Binding-site contacts:
Ligand atom C3' contacts residue GLN56 of chain 1.C at 3.6 Å.
Ligand atom N7 contacts residue HIS122 of chain 1.C at 3.8 Å.
Ligand atom N9 contacts residue HIS122 of chain 1.C at 3.2 Å.
Ligand atom C4' contacts residue HIS122 of chain 1.C at 3.7 Å.
Ligand atom N1 contacts residue HIS277 of chain 1.C at 3.8 Å.
Ligand atom C1' contacts residue HIS122 of chain 1.C at 3.7 Å.
Ligand atom O5' contacts residue HIS122 of chain 1.C at 3.0 Å (h-bond).
Ligand atom O3A contacts residue HIS122 of chain 1.C at 3.2 Å.
Ligand atom C4' contacts residue GLN56 of chain 1.C at 3.6 Å.
Ligand atom C8 contacts residue HIS122 of chain 1.C at 3.5 Å.
Ligand atom O2A contacts residue HIS122 of chain 1.C at 3.9 Å.
Ligand atom O3' contacts residue GLN56 of chain 1.C at 2.9 Å (h-bond).
Ligand atom O4' contacts residue ARG71 of chain 1.C at 2.9 Å (salt-bridge).
Ligand atom PA contacts residue ZN1 of chain 1.M at 3.6 Å.
Ligand atom O2A contacts residue HIS117 of chain 1.C at 3.1 Å (h-bond).
Ligand atom O3' contacts residue TYR222 of chain 1.C at 3.7 Å.
Ligand atom O2A contacts residue ZN1 of chain 1.M at 3.8 Å.
Ligand atom O4' contacts residue GLN56 of chain 1.C at 3.9 Å.
Ligand atom C2' contacts residue ASP226 of chain 1.C at 3.7 Å.
Ligand atom O2A contacts residue HIS140 of chain 1.C at 3.2 Å (h-bond).
Ligand atom N6 contacts residue ASN411 of chain 1.C at 3.9 Å.
Ligand atom O1A contacts residue TYR222 of chain 1.C at 3.7 Å.
Ligand atom O3' contacts residue ASP226 of chain 1.C at 2.9 Å (salt-bridge).
Ligand atom O2A contacts residue ASP114 of chain 1.C at 3.2 Å (salt-bridge).
Ligand atom PA contacts residue HIS122 of chain 1.C at 3.7 Å.
Ligand atom C5 contacts residue HIS122 of chain 1.C at 3.8 Å.
Ligand atom N3 contacts residue HIS122 of chain 1.C at 3.7 Å.
Ligand atom O3' contacts residue LEU57 of chain 1.C at 3.6 Å.
Ligand atom C5' contacts residue TYR222 of chain 1.C at 3.7 Å (hydrophobic).
Ligand atom C2' contacts residue TYR222 of chain 1.C at 3.7 Å (hydrophobic).
Ligand atom C3' contacts residue ASP226 of chain 1.C at 3.7 Å.
Ligand atom C5' contacts residue HIS122 of chain 1.C at 3.3 Å.
Ligand atom C5' contacts residue ARG71 of chain 1.C at 3.9 Å.
Ligand atom O1A contacts residue ZN1 of chain 1.M at 2.9 Å.
Ligand atom C2' contacts residue TYR281 of chain 1.C at 3.4 Å (hydrophobic).
Ligand atom C3' contacts residue TYR222 of chain 1.C at 3.2 Å (hydrophobic).
Ligand atom C4 contacts residue HIS122 of chain 1.C at 3.5 Å.
Ligand atom O4' contacts residue HIS122 of chain 1.C at 3.0 Å (h-bond).
Ligand atom C4' contacts residue ARG71 of chain 1.C at 3.1 Å.
Ligand atom O5' contacts residue ARG71 of chain 1.C at 3.0 Å (salt-bridge).

The protein below binds the small molecule below.
Small molecule (SMILES): Nc1ncnc2c1ncn2[C@H]1C[C@H](O)[C@@H](CO[P](=O)(O)O[P](=O)(O)OP(=O)(O)O)O1

Sequence of chain 1.C:
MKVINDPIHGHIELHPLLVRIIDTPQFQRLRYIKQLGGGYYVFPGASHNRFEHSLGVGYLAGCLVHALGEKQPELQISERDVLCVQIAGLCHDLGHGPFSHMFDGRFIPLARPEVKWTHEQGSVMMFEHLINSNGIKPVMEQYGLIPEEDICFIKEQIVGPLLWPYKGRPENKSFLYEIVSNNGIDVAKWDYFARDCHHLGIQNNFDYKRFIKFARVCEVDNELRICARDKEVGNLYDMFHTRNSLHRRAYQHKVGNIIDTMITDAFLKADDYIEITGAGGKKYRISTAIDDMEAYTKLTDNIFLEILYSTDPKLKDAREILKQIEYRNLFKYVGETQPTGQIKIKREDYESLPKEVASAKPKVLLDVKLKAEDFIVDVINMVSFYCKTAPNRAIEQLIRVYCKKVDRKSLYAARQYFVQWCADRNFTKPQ